Binding-site contacts:
Ligand atom O5 contacts residue ASN82 of chain 1.B at 2.3 Å (h-bond).
Ligand atom N2 contacts residue ASN82 of chain 1.B at 3.1 Å (h-bond).
Ligand atom C7 contacts residue ASN82 of chain 1.B at 3.8 Å.
Ligand atom C7 contacts residue GLU72 of chain 1.B at 3.5 Å.
Ligand atom O5 contacts residue ARG287 of chain 1.A at 3.5 Å (salt-bridge).
Ligand atom O7 contacts residue ARG108 of chain 1.E at 3.2 Å (salt-bridge).
Ligand atom C8 contacts residue GLU72 of chain 1.B at 3.8 Å.
Ligand atom C4 contacts residue ASN82 of chain 1.B at 4.3 Å.
Ligand atom C6 contacts residue ARG287 of chain 1.A at 3.9 Å.
Ligand atom C3 contacts residue ASN82 of chain 1.B at 3.9 Å.
Ligand atom C5 contacts residue ASN82 of chain 1.B at 3.6 Å.
Ligand atom O7 contacts residue ASN82 of chain 1.B at 4.1 Å.
Ligand atom O3 contacts residue GLU72 of chain 1.B at 2.5 Å (salt-bridge).
Ligand atom C7 contacts residue ARG108 of chain 1.E at 4.3 Å.
Ligand atom C8 contacts residue GLN75 of chain 1.B at 3.3 Å.
Ligand atom O7 contacts residue ASN79 of chain 1.B at 3.2 Å (h-bond).
Ligand atom C7 contacts residue ASN79 of chain 1.B at 3.7 Å.
Ligand atom C8 contacts residue ASN79 of chain 1.B at 3.9 Å.
Ligand atom C1 contacts residue ASN82 of chain 1.B at 1.4 Å.
Ligand atom O6 contacts residue ARG287 of chain 1.A at 3.0 Å (salt-bridge).
Ligand atom C7 contacts residue GLN75 of chain 1.B at 3.5 Å.
Ligand atom C8 contacts residue GLY78 of chain 1.B at 3.7 Å.
Ligand atom C5 contacts residue ARG287 of chain 1.A at 3.3 Å.
Ligand atom C3 contacts residue GLU72 of chain 1.B at 3.5 Å.
Ligand atom C7 contacts residue GLY78 of chain 1.B at 4.3 Å.
Ligand atom N2 contacts residue GLU72 of chain 1.B at 3.5 Å (salt-bridge).
Ligand atom C2 contacts residue GLU72 of chain 1.B at 4.0 Å.
Ligand atom O7 contacts residue GLN75 of chain 1.B at 3.0 Å (h-bond).
Ligand atom O7 contacts residue GLU72 of chain 1.B at 4.0 Å.
Ligand atom C1 contacts residue ARG287 of chain 1.A at 3.7 Å.
Ligand atom C2 contacts residue ASN82 of chain 1.B at 2.6 Å.
Ligand atom N2 contacts residue GLY78 of chain 1.B at 4.3 Å.

Sequence of chain 1.B:
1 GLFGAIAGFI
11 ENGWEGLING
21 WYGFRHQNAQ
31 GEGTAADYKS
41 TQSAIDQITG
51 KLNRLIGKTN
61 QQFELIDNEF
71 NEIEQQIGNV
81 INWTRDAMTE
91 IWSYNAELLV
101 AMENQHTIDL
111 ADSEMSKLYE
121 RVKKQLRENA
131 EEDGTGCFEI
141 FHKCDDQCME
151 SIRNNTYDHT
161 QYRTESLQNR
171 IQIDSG

Sequence of chain 1.A:
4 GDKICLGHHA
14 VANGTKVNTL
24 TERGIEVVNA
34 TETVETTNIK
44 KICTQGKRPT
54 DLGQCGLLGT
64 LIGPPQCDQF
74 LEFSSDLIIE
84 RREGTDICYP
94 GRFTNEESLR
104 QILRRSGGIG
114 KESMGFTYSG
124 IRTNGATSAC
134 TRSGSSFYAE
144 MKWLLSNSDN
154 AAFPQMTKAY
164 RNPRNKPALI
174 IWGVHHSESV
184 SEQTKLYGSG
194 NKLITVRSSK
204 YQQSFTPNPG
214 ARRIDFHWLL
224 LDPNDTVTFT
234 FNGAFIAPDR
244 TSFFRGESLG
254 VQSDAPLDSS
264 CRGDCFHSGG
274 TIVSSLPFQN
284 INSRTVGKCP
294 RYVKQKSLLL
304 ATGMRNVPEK

The protein below binds the small molecule below.
Small molecule (SMILES): CC(=O)N[C@@H]1[C@@H](O)[C@H](O)[C@@H](CO)O[C@H]1O

Sequence of chain 1.E:
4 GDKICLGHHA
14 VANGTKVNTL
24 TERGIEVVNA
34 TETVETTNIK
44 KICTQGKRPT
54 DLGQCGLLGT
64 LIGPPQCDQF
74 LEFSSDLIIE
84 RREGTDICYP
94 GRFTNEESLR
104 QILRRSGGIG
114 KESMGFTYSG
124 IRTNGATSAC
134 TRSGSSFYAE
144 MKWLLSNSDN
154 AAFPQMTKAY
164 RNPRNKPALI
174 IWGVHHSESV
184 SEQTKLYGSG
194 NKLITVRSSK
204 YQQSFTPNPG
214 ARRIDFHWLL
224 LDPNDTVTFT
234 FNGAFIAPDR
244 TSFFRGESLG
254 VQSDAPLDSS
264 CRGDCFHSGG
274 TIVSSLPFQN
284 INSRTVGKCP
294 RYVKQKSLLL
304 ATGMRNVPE